This protein binds this small molecule.
Small molecule (SMILES): CC(=O)N[C@@H]1[C@@H](O)[C@H](O)[C@@H](CO)O[C@H]1O

Sequence of chain 1.A:
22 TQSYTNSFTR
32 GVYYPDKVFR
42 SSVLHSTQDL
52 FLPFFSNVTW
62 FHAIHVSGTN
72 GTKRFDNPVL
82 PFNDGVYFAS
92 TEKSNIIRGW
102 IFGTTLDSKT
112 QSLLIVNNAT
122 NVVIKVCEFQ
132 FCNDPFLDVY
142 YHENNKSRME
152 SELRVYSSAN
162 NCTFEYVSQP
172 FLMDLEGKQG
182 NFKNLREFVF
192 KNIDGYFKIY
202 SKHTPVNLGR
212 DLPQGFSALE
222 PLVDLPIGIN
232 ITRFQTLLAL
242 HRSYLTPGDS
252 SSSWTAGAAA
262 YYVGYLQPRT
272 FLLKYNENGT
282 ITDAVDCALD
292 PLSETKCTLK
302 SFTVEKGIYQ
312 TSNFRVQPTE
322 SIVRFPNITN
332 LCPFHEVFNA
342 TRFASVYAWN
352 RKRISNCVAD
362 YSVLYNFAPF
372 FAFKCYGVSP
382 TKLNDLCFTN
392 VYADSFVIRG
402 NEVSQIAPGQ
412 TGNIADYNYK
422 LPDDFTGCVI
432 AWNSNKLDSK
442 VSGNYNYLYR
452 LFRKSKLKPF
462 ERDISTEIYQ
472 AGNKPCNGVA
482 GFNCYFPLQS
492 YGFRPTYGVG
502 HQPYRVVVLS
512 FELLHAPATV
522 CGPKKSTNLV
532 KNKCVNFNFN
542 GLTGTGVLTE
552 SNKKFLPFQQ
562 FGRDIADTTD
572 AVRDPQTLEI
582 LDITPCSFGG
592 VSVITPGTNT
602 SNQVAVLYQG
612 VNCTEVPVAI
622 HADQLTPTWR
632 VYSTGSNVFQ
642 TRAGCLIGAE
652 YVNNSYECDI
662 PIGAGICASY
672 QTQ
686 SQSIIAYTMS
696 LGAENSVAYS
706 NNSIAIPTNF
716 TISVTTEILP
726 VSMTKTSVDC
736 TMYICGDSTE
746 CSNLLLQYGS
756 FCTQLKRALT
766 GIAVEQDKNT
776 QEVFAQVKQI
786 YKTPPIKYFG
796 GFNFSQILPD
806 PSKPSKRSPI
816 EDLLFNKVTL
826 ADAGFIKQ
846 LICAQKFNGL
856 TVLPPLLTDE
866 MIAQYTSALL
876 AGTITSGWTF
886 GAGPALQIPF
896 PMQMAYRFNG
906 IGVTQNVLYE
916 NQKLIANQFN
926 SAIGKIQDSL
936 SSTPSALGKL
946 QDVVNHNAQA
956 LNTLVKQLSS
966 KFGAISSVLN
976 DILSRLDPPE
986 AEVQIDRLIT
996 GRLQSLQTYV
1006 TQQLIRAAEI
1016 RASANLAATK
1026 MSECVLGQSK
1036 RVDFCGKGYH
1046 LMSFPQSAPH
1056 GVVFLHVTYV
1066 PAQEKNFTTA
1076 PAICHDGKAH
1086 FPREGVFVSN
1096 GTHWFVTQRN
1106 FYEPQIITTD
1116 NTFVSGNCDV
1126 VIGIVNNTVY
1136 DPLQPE

Binding-site contacts:
Ligand atom N2 contacts residue ASN600 of chain 1.A at 2.9 Å (h-bond).
Ligand atom C1 contacts residue ASN600 of chain 1.A at 1.4 Å.
Ligand atom C8 contacts residue ASN600 of chain 1.A at 4.5 Å.
Ligand atom C5 contacts residue ASN600 of chain 1.A at 3.7 Å.
Ligand atom C2 contacts residue ASN600 of chain 1.A at 2.5 Å.
Ligand atom C7 contacts residue ASN600 of chain 1.A at 3.4 Å.
Ligand atom C3 contacts residue ASN600 of chain 1.A at 3.8 Å.
Ligand atom C6 contacts residue ASN600 of chain 1.A at 4.3 Å.
Ligand atom O6 contacts residue ASN600 of chain 1.A at 3.5 Å (h-bond).
Ligand atom O7 contacts residue ASN600 of chain 1.A at 3.6 Å (h-bond).
Ligand atom C4 contacts residue ASN600 of chain 1.A at 4.2 Å.
Ligand atom O5 contacts residue ASN600 of chain 1.A at 2.4 Å (h-bond).